Sequence of chain 1.A:
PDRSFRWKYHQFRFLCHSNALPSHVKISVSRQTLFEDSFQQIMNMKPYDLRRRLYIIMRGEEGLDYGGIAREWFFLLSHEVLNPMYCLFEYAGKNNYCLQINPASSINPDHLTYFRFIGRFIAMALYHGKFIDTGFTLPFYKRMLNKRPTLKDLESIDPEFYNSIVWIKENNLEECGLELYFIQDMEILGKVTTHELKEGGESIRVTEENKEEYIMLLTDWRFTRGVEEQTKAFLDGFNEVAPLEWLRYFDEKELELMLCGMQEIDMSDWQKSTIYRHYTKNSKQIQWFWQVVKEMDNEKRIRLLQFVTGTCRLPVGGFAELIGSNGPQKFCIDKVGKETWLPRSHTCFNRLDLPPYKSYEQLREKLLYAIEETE

Binding-site contacts:
Ligand atom CH3 contacts residue PHE76 of chain 1.A at 3.4 Å (hydrophobic).
Ligand atom CE2 contacts residue ARG7 of chain 1.A at 3.5 Å.
Ligand atom SG contacts residue WHL1 of chain 1.T at 1.7 Å.
Ligand atom O contacts residue MET263 of chain 1.A at 3.0 Å (h-bond).
Ligand atom O contacts residue HIS11 of chain 1.A at 3.0 Å (h-bond).
Ligand atom O contacts residue VAL317 of chain 1.A at 3.5 Å.
Ligand atom CB contacts residue WHL1 of chain 1.T at 3.4 Å.
Ligand atom OH contacts residue GLY130 of chain 1.A at 2.7 Å (h-bond).
Ligand atom CE1 contacts residue GLY130 of chain 1.A at 3.4 Å.
Ligand atom CE contacts residue TYR10 of chain 1.A at 3.4 Å (hydrophobic).
Ligand atom CZ contacts residue GLY130 of chain 1.A at 3.4 Å.
Ligand atom OE2 contacts residue ARG72 of chain 1.A at 3.4 Å.
Ligand atom CD contacts residue LYS131 of chain 1.A at 3.5 Å.
Ligand atom C contacts residue VAL317 of chain 1.A at 3.5 Å (hydrophobic).
Ligand atom CZ contacts residue GLU300 of chain 1.A at 3.2 Å.
Ligand atom CD contacts residue PHE76 of chain 1.A at 3.5 Å (hydrophobic).
Ligand atom CD1 contacts residue ARG7 of chain 1.A at 3.5 Å.
Ligand atom CB contacts residue MET263 of chain 1.A at 3.4 Å (hydrophobic).
Ligand atom CE1 contacts residue ARG7 of chain 1.A at 3.4 Å.
Ligand atom OE2 contacts residue LYS131 of chain 1.A at 3.0 Å (salt-bridge).
Ligand atom CA contacts residue MET263 of chain 1.A at 3.3 Å (hydrophobic).
Ligand atom NH2 contacts residue ASP134 of chain 1.A at 2.6 Å (salt-bridge).
Ligand atom NH1 contacts residue ASP134 of chain 1.A at 3.1 Å (salt-bridge).
Ligand atom O contacts residue ARG7 of chain 1.A at 2.6 Å (salt-bridge).
Ligand atom CE2 contacts residue TYR10 of chain 1.A at 3.5 Å (hydrophobic).
Ligand atom CZ contacts residue ARG7 of chain 1.A at 3.4 Å.
Ligand atom CG contacts residue PHE76 of chain 1.A at 3.3 Å (hydrophobic).
Ligand atom NH1 contacts residue CYS261 of chain 1.A at 3.2 Å (h-bond).
Ligand atom OE1 contacts residue ARG72 of chain 1.A at 3.1 Å (salt-bridge).
Ligand atom CB contacts residue MET263 of chain 1.A at 3.5 Å (hydrophobic).
Ligand atom CG contacts residue TYR10 of chain 1.A at 3.4 Å (hydrophobic).
Ligand atom NE2 contacts residue LEU315 of chain 1.A at 3.0 Å (h-bond).
Ligand atom CE1 contacts residue LEU258 of chain 1.A at 3.5 Å (hydrophobic).
Ligand atom CD contacts residue GLN264 of chain 1.A at 3.5 Å.
Ligand atom CZ contacts residue ASP134 of chain 1.A at 3.2 Å.
Ligand atom CB contacts residue WHL1 of chain 1.T at 2.8 Å.
Ligand atom CD contacts residue CYS261 of chain 1.A at 3.1 Å (hydrophobic).
Ligand atom CD2 contacts residue PHE132 of chain 1.A at 3.3 Å (hydrophobic).
Ligand atom CG contacts residue PHE132 of chain 1.A at 3.4 Å (hydrophobic).
Ligand atom OH contacts residue LYS131 of chain 1.A at 3.2 Å (salt-bridge).

A protein and the small-molecule ligand that binds it are described below.
Small molecule (SMILES): CSCC[C@H](NC(=O)[C@H](Cc1ccccc1)NC(=O)[C@H](CS)NC(=O)[C@H](Cc1ccc(O)cc1)NC(=O)[C@H](Cc1ccccc1)NC(=O)[C@H](C)NC(=O)[C@H](C)NC(=O)[C@H](CCC(=O)O)NC(=O)[C@H](CCCN=C(N)N)NC(=O)[C@H](CS)NC(=O)[C@H](Cc1ccc(O)cc1)NC(=O)[C@H](CCSC)NC(=O)[C@H](CCC(N)=O)NC(=O)[C@H](C)NC(=O)[C@@H]1CCCN1C(=O)[C@H](CC(=O)O)NC(C)=O)C(=O)N[C@@H](Cc1cnc[nH]1)C(N)=O